Sequence of chain 1.A:
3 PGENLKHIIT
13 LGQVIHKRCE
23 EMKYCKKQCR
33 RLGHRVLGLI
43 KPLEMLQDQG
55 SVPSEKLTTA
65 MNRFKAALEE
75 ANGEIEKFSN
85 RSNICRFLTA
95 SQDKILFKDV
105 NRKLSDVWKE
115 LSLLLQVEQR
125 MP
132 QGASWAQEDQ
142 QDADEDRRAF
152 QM

Binding-site contacts:
Ligand atom C1 contacts residue PHE151 of chain 1.A at 3.7 Å (hydrophobic).
Ligand atom C14 contacts residue CYS27 of chain 1.A at 3.6 Å (hydrophobic).
Ligand atom C19 contacts residue ARG85 of chain 1.A at 3.6 Å.
Ligand atom C11 contacts residue LEU92 of chain 1.A at 3.5 Å (hydrophobic).
Ligand atom C8 contacts residue CYS89 of chain 1.A at 3.2 Å (hydrophobic).
Ligand atom O18 contacts residue TYR26 of chain 1.A at 3.2 Å.
Ligand atom N6 contacts residue CYS89 of chain 1.A at 2.8 Å (h-bond).
Ligand atom N3 contacts residue ILE88 of chain 1.A at 3.6 Å.
Ligand atom C7 contacts residue CYS89 of chain 1.A at 1.8 Å (hydrophobic).
Ligand atom C2 contacts residue CYS89 of chain 1.A at 3.9 Å (hydrophobic).
Ligand atom C1 contacts residue CYS89 of chain 1.A at 3.9 Å (hydrophobic).
Ligand atom N5 contacts residue PHE151 of chain 1.A at 3.5 Å.
Ligand atom C16 contacts residue TYR26 of chain 1.A at 3.6 Å (hydrophobic).
Ligand atom N9 contacts residue LEU92 of chain 1.A at 3.4 Å.
Ligand atom O13 contacts residue CYS89 of chain 1.A at 3.4 Å (h-bond).
Ligand atom C14 contacts residue PHE151 of chain 1.A at 3.6 Å (hydrophobic).
Ligand atom O15 contacts residue PHE151 of chain 1.A at 3.6 Å.
Ligand atom C14 contacts residue ASP147 of chain 1.A at 3.4 Å.
Ligand atom C14 contacts residue LEU92 of chain 1.A at 3.9 Å (hydrophobic).
Ligand atom C1 contacts residue LEU92 of chain 1.A at 4.0 Å (hydrophobic).
Ligand atom C1 contacts residue ILE88 of chain 1.A at 3.9 Å (hydrophobic).
Ligand atom N9 contacts residue PHE151 of chain 1.A at 3.5 Å.
Ligand atom C2 contacts residue LEU92 of chain 1.A at 4.0 Å (hydrophobic).
Ligand atom O15 contacts residue LEU92 of chain 1.A at 3.9 Å.
Ligand atom N3 contacts residue CYS89 of chain 1.A at 2.7 Å (h-bond).
Ligand atom C4 contacts residue PHE151 of chain 1.A at 3.7 Å (hydrophobic).
Ligand atom C2 contacts residue PHE151 of chain 1.A at 3.6 Å (hydrophobic).
Ligand atom O10 contacts residue CYS27 of chain 1.A at 3.7 Å.
Ligand atom O18 contacts residue ARG85 of chain 1.A at 3.2 Å.
Ligand atom C11 contacts residue PHE151 of chain 1.A at 3.5 Å (hydrophobic).
Ligand atom C17 contacts residue PHE151 of chain 1.A at 3.8 Å (hydrophobic).
Ligand atom C4 contacts residue LEU92 of chain 1.A at 3.7 Å (hydrophobic).
Ligand atom C12 contacts residue PHE151 of chain 1.A at 3.6 Å (hydrophobic).
Ligand atom O13 contacts residue TYR26 of chain 1.A at 3.8 Å.
Ligand atom C16 contacts residue PHE151 of chain 1.A at 3.7 Å (hydrophobic).
Ligand atom C8 contacts residue ARG85 of chain 1.A at 3.9 Å.
Ligand atom N5 contacts residue LEU92 of chain 1.A at 3.7 Å.
Ligand atom O13 contacts residue ARG85 of chain 1.A at 3.4 Å.
Ligand atom N6 contacts residue PHE151 of chain 1.A at 3.8 Å.
Ligand atom C8 contacts residue ILE88 of chain 1.A at 3.5 Å (hydrophobic).

A protein and the small-molecule ligand that binds it are described below.
Small molecule (SMILES): COCCOCn1cnc2c1c(=O)n(C)c(=O)n2C